Binding-site contacts:
Ligand atom PB contacts residue LYS245 of chain 1.C at 3.5 Å.
Ligand atom O3' contacts residue ARG357 of chain 1.F at 3.3 Å.
Ligand atom N3 contacts residue PHE513 of chain 1.C at 3.2 Å.
Ligand atom C8 contacts residue PHE432 of chain 1.C at 3.5 Å (hydrophobic).
Ligand atom C5 contacts residue PHE432 of chain 1.C at 3.5 Å (hydrophobic).
Ligand atom C6 contacts residue PHE432 of chain 1.C at 3.5 Å (hydrophobic).
Ligand atom N3B contacts residue GLY242 of chain 1.C at 2.9 Å (h-bond).
Ligand atom O2B contacts residue LYS245 of chain 1.C at 2.9 Å (salt-bridge).
Ligand atom O2A contacts residue VAL247 of chain 1.C at 2.8 Å (h-bond).
Ligand atom O1B contacts residue LYS245 of chain 1.C at 3.5 Å (salt-bridge).
Ligand atom PG contacts residue MG1 of chain 1.L at 3.2 Å.
Ligand atom O3A contacts residue ARG357 of chain 1.F at 3.3 Å (salt-bridge).
Ligand atom O2G contacts residue ARG269 of chain 1.C at 2.9 Å (salt-bridge).
Ligand atom N7 contacts residue PHE432 of chain 1.C at 3.5 Å.
Ligand atom C2 contacts residue ASN511 of chain 1.C at 3.3 Å.
Ligand atom O3G contacts residue PHE241 of chain 1.C at 3.5 Å.
Ligand atom O2G contacts residue GLU268 of chain 1.C at 3.4 Å (salt-bridge).
Ligand atom O3G contacts residue TYR328 of chain 1.F at 3.5 Å.
Ligand atom O3G contacts residue ARG269 of chain 1.C at 3.0 Å (salt-bridge).
Ligand atom PB contacts residue MG1 of chain 1.L at 3.3 Å.
Ligand atom PA contacts residue GLY244 of chain 1.C at 3.5 Å.
Ligand atom O1A contacts residue ARG357 of chain 1.F at 2.7 Å (salt-bridge).
Ligand atom O2G contacts residue MG1 of chain 1.L at 1.9 Å.
Ligand atom O1B contacts residue MG1 of chain 1.L at 2.1 Å.
Ligand atom N3B contacts residue ARG357 of chain 1.F at 2.7 Å (salt-bridge).
Ligand atom O2B contacts residue GLY244 of chain 1.C at 2.9 Å (h-bond).
Ligand atom O1G contacts residue LYS245 of chain 1.C at 2.5 Å (salt-bridge).
Ligand atom O2A contacts residue THR246 of chain 1.C at 2.8 Å (h-bond).
Ligand atom O2' contacts residue LYS359 of chain 1.F at 3.2 Å (salt-bridge).
Ligand atom O1G contacts residue TYR328 of chain 1.F at 3.3 Å.
Ligand atom O2B contacts residue ALA243 of chain 1.C at 3.3 Å (h-bond).
Ligand atom C2 contacts residue PHE513 of chain 1.C at 3.4 Å (hydrophobic).
Ligand atom O3A contacts residue GLY242 of chain 1.C at 3.5 Å.
Ligand atom O5' contacts residue GLY244 of chain 1.C at 3.4 Å.
Ligand atom O1B contacts residue THR246 of chain 1.C at 2.9 Å (h-bond).
Ligand atom O3G contacts residue ARG357 of chain 1.F at 3.0 Å (salt-bridge).
Ligand atom O2A contacts residue LYS245 of chain 1.C at 3.4 Å (salt-bridge).
Ligand atom O3A contacts residue GLY244 of chain 1.C at 3.0 Å (h-bond).
Ligand atom N1 contacts residue ALA512 of chain 1.C at 3.0 Å (h-bond).
Ligand atom O2A contacts residue GLY244 of chain 1.C at 3.2 Å.

This protein binds this small molecule.
Small molecule (SMILES): Nc1ncnc2c1ncn2[C@@H]1O[C@H](CO[P](=O)(O)O[P](=O)(O)NP(=O)(O)O)[C@@H](O)[C@H]1O

Sequence of chain 1.F:
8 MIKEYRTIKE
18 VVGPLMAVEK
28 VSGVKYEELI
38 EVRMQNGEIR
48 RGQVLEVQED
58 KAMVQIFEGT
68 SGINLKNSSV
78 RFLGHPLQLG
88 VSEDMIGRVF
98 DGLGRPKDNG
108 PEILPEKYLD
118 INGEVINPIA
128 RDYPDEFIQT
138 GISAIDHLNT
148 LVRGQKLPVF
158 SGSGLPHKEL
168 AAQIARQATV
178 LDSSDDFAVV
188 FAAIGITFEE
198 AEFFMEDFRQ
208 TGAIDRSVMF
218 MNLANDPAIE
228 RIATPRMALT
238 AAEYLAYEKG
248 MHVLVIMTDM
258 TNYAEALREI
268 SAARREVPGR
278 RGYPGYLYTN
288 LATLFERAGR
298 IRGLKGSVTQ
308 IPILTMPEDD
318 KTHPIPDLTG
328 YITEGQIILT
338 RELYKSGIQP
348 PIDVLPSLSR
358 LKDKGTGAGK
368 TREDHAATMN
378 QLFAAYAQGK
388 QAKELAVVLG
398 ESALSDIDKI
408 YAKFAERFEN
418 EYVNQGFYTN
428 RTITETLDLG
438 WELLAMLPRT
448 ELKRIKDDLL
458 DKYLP

Sequence of chain 1.C:
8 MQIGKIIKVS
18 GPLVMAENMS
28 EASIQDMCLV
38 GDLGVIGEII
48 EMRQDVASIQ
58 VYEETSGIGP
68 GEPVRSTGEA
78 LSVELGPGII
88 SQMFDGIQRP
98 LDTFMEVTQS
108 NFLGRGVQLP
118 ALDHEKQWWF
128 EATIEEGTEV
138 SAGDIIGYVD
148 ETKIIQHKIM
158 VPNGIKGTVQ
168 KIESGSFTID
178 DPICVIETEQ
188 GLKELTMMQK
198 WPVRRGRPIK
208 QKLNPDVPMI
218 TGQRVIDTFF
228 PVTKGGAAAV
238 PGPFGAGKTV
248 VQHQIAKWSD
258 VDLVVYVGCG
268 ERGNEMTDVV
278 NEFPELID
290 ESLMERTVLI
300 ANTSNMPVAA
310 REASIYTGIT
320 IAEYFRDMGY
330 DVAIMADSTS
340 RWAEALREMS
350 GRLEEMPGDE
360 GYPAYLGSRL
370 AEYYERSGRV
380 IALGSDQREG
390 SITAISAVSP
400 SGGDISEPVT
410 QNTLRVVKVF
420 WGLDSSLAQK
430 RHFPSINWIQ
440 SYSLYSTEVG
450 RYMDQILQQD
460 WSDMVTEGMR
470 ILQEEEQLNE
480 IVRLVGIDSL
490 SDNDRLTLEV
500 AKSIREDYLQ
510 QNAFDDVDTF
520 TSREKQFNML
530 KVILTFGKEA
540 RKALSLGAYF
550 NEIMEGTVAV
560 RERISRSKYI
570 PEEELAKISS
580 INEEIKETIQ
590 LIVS